Sequence of chain 51.E:
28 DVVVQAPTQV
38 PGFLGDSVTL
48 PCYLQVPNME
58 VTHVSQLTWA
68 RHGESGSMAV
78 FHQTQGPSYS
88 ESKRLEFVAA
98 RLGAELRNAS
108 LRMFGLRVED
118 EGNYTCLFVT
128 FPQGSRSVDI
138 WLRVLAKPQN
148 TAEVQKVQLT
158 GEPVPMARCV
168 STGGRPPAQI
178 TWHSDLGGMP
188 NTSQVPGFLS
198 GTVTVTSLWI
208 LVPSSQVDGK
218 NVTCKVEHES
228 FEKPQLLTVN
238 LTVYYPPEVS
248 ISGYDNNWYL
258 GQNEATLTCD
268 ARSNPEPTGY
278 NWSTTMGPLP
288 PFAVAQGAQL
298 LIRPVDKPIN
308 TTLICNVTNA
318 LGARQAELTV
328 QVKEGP

This protein binds this small molecule.
Small molecule (SMILES): CC(=O)N[C@H]1[C@H](O[C@H]2[C@H](O)[C@@H](NC(C)=O)CO[C@@H]2CO)O[C@H](CO)[C@@H](O[C@@H]2O[C@H](CO)[C@@H](O)[C@H](O)[C@@H]2O)[C@@H]1O

Binding-site contacts:
Ligand atom N2 contacts residue ASN237 of chain 51.E at 3.1 Å (h-bond).
Ligand atom C4 contacts residue ASN237 of chain 51.E at 4.3 Å.
Ligand atom C8 contacts residue ASN218 of chain 51.E at 2.8 Å.
Ligand atom C2 contacts residue GLY216 of chain 51.E at 3.9 Å.
Ligand atom C8 contacts residue NAG1 of chain 51.I at 4.3 Å.
Ligand atom O7 contacts residue ASN237 of chain 51.E at 3.8 Å.
Ligand atom C8 contacts residue GLY216 of chain 51.E at 2.1 Å.
Ligand atom O7 contacts residue NAG1 of chain 51.I at 3.7 Å.
Ligand atom C5 contacts residue ASN237 of chain 51.E at 3.6 Å.
Ligand atom C7 contacts residue NAG1 of chain 51.I at 4.4 Å.
Ligand atom O5 contacts residue ASN237 of chain 51.E at 2.3 Å (h-bond).
Ligand atom O7 contacts residue GLY216 of chain 51.E at 3.9 Å.
Ligand atom C3 contacts residue ASN237 of chain 51.E at 3.9 Å.
Ligand atom C7 contacts residue ASN237 of chain 51.E at 3.7 Å.
Ligand atom C2 contacts residue ASN237 of chain 51.E at 2.6 Å.
Ligand atom C7 contacts residue GLY216 of chain 51.E at 2.7 Å.
Ligand atom C7 contacts residue ASN218 of chain 51.E at 3.4 Å.
Ligand atom C1 contacts residue GLY216 of chain 51.E at 4.3 Å.
Ligand atom N2 contacts residue ASN218 of chain 51.E at 4.4 Å.
Ligand atom O6 contacts residue ASN237 of chain 51.E at 4.4 Å.
Ligand atom C8 contacts residue LYS217 of chain 51.E at 3.9 Å.
Ligand atom N2 contacts residue GLY216 of chain 51.E at 2.6 Å (h-bond).
Ligand atom C1 contacts residue ASN237 of chain 51.E at 1.4 Å.
Ligand atom O7 contacts residue ASN218 of chain 51.E at 3.5 Å (h-bond).